Binding-site contacts:
Ligand atom C02 contacts residue TYR320 of chain 1.C at 3.6 Å (hydrophobic).
Ligand atom C11 contacts residue MET314 of chain 1.C at 4.0 Å (hydrophobic).
Ligand atom C15 contacts residue LEU337 of chain 1.C at 4.0 Å (hydrophobic).
Ligand atom C14 contacts residue PHE326 of chain 1.C at 3.6 Å (hydrophobic).
Ligand atom F18 contacts residue THR325 of chain 1.C at 3.7 Å.
Ligand atom C03 contacts residue TYR320 of chain 1.C at 4.0 Å (hydrophobic).
Ligand atom F18 contacts residue ILE329 of chain 1.C at 3.9 Å.
Ligand atom F18 contacts residue PHE326 of chain 1.C at 3.3 Å.
Ligand atom C05 contacts residue PHE326 of chain 1.C at 3.9 Å (hydrophobic).
Ligand atom C21 contacts residue TYR320 of chain 1.C at 3.5 Å (hydrophobic).
Ligand atom C03 contacts residue PHE326 of chain 1.C at 3.9 Å (hydrophobic).
Ligand atom C12 contacts residue PHE326 of chain 1.C at 3.4 Å (hydrophobic).
Ligand atom C13 contacts residue GLU338 of chain 1.C at 3.5 Å.
Ligand atom CL16 contacts residue PHE326 of chain 1.C at 3.9 Å.
Ligand atom C08 contacts residue PHE326 of chain 1.C at 3.5 Å (hydrophobic).
Ligand atom C21 contacts residue ASP323 of chain 1.C at 3.8 Å.
Ligand atom C01 contacts residue TYR320 of chain 1.C at 3.6 Å (hydrophobic).
Ligand atom CL20 contacts residue ASN315 of chain 1.C at 2.9 Å.
Ligand atom C23 contacts residue ASP323 of chain 1.C at 3.5 Å.
Ligand atom CL16 contacts residue LEU337 of chain 1.C at 3.7 Å.
Ligand atom CL20 contacts residue MET314 of chain 1.C at 3.5 Å.
Ligand atom C17 contacts residue PHE326 of chain 1.C at 3.9 Å (hydrophobic).
Ligand atom C19 contacts residue GLU338 of chain 1.C at 3.8 Å.
Ligand atom C15 contacts residue ASN315 of chain 1.C at 3.8 Å.
Ligand atom CL20 contacts residue LEU337 of chain 1.C at 3.7 Å.
Ligand atom CL16 contacts residue ILE329 of chain 1.C at 3.9 Å.
Ligand atom C14 contacts residue LEU322 of chain 1.C at 3.6 Å (hydrophobic).
Ligand atom F18 contacts residue VAL288 of chain 1.C at 3.5 Å.
Ligand atom C10 contacts residue TYR320 of chain 1.C at 3.8 Å (hydrophobic).
Ligand atom C17 contacts residue VAL319 of chain 1.C at 3.2 Å (hydrophobic).
Ligand atom C22 contacts residue PHE326 of chain 1.C at 3.8 Å (hydrophobic).
Ligand atom C11 contacts residue TYR320 of chain 1.C at 3.9 Å (hydrophobic).
Ligand atom C06 contacts residue TYR320 of chain 1.C at 4.0 Å (hydrophobic).
Ligand atom C23 contacts residue PHE326 of chain 1.C at 3.5 Å (hydrophobic).
Ligand atom C09 contacts residue PHE326 of chain 1.C at 3.5 Å (hydrophobic).
Ligand atom C21 contacts residue PHE326 of chain 1.C at 3.9 Å (hydrophobic).
Ligand atom C17 contacts residue TYR320 of chain 1.C at 3.4 Å (hydrophobic).
Ligand atom N07 contacts residue TYR320 of chain 1.C at 3.2 Å (h-bond).
Ligand atom C10 contacts residue PHE326 of chain 1.C at 4.0 Å (hydrophobic).
Ligand atom C14 contacts residue VAL319 of chain 1.C at 3.5 Å (hydrophobic).

A protein and the small-molecule ligand that binds it are described below.
Small molecule (SMILES): Fc1ccc(Nc2c3c(nc4ccc(Cl)cc24)CCCC3)cc1Cl

Sequence of chain 1.C:
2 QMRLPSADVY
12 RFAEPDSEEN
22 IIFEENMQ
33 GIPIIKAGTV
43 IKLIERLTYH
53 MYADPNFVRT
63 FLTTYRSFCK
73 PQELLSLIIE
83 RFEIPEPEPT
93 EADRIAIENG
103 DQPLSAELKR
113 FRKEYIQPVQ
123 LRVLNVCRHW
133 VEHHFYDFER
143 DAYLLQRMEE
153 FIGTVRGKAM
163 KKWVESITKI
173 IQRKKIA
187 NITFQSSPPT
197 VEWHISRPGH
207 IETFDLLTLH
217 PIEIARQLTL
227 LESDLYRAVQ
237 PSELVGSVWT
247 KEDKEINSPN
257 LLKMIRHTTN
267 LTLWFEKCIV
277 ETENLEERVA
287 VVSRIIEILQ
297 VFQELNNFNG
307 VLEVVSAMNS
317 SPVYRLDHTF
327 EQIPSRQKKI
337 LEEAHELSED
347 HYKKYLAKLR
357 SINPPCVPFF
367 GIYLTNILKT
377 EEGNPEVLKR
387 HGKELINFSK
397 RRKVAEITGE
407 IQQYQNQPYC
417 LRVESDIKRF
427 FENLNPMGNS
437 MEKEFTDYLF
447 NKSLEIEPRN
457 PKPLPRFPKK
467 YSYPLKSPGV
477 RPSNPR